Binding-site contacts:
Ligand atom C5 contacts residue ASN654 of chain 1.A at 3.7 Å.
Ligand atom C7 contacts residue ASN654 of chain 1.A at 4.1 Å.
Ligand atom C4 contacts residue ASN654 of chain 1.A at 4.2 Å.
Ligand atom C8 contacts residue ASN654 of chain 1.A at 4.3 Å.
Ligand atom O5 contacts residue ASN654 of chain 1.A at 2.3 Å (h-bond).
Ligand atom C3 contacts residue ASN654 of chain 1.A at 3.8 Å.
Ligand atom C1 contacts residue ASN654 of chain 1.A at 1.4 Å.
Ligand atom C8 contacts residue TYR652 of chain 1.A at 3.7 Å (hydrophobic).
Ligand atom C2 contacts residue ASN654 of chain 1.A at 2.5 Å.
Ligand atom N2 contacts residue ASN654 of chain 1.A at 3.0 Å (h-bond).

Sequence of chain 1.A:
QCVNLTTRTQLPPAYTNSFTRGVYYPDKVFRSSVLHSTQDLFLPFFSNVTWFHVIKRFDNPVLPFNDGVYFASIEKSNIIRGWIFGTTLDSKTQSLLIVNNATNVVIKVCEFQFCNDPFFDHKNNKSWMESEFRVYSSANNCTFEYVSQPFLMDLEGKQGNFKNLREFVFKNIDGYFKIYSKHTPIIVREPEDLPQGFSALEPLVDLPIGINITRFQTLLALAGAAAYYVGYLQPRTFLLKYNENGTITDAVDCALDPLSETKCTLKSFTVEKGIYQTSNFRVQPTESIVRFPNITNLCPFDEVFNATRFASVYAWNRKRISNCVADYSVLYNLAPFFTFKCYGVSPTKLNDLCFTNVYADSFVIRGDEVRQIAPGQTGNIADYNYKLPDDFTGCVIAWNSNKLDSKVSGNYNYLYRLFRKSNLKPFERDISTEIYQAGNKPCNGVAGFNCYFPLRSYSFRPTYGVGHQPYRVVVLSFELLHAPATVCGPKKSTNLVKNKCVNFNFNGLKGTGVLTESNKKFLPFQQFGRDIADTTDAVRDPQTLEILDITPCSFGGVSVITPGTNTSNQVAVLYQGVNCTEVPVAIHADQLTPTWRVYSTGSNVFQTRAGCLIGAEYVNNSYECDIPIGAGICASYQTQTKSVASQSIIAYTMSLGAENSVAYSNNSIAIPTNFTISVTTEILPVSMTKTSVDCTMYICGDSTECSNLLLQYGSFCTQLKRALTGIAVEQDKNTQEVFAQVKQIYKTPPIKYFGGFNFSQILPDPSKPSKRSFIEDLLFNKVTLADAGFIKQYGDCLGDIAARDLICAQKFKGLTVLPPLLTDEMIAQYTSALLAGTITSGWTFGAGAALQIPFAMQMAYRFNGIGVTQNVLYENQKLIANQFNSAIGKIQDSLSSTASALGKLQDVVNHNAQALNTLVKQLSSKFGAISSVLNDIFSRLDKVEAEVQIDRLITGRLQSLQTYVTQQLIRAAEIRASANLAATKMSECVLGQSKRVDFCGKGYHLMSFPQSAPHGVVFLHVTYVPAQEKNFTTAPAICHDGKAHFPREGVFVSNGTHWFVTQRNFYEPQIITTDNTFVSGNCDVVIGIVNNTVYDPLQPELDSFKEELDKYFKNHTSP

This protein binds this small molecule.
Small molecule (SMILES): CC(=O)N[C@@H]1[C@@H](O)[C@H](O)[C@@H](CO)O[C@H]1O